The protein below binds the small molecule below.
Small molecule (SMILES): COc1cc(OC)c(-n2c(=O)cc(C(F)(F)F)[nH]c2=O)cc1Cl

Sequence of chain 1.A:
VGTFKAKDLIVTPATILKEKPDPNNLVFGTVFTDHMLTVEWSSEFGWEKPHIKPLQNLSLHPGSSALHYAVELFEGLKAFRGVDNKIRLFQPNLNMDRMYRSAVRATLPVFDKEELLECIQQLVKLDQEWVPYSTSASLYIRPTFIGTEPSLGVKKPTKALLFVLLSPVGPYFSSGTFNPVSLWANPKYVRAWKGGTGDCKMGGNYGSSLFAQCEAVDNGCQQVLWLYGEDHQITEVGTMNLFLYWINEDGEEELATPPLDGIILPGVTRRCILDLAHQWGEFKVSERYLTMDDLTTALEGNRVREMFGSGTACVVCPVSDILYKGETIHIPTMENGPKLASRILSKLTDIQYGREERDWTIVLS

Sequence of chain 1.B:
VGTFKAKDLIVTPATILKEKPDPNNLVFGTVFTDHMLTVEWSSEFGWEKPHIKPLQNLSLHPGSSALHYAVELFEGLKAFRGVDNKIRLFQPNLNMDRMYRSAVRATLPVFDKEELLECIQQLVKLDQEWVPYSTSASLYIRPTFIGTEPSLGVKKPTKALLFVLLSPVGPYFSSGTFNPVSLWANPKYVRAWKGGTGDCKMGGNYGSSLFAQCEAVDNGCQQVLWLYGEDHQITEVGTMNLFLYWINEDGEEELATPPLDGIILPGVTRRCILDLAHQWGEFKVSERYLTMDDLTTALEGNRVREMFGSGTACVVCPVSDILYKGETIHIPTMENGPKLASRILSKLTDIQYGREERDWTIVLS

Binding-site contacts:
Ligand atom C7 contacts residue TYR196 of chain 1.A at 3.4 Å (hydrophobic).
Ligand atom C3 contacts residue TYR196 of chain 1.A at 3.9 Å (hydrophobic).
Ligand atom C5 contacts residue VAL178 of chain 1.B at 4.0 Å (hydrophobic).
Ligand atom F22 contacts residue PHE98 of chain 1.A at 3.8 Å.
Ligand atom N12 contacts residue ALA337 of chain 1.A at 4.0 Å.
Ligand atom F22 contacts residue TYR93 of chain 1.B at 3.5 Å.
Ligand atom O11 contacts residue PHE52 of chain 1.A at 3.8 Å.
Ligand atom N2 contacts residue THR263 of chain 1.A at 3.9 Å.
Ligand atom O13 contacts residue THR263 of chain 1.A at 2.9 Å (h-bond).
Ligand atom O11 contacts residue VAL178 of chain 1.B at 3.3 Å (h-bond).
Ligand atom O11 contacts residue LEU176 of chain 1.B at 4.0 Å.
Ligand atom C3 contacts residue GLN247 of chain 1.A at 3.6 Å.
Ligand atom O8 contacts residue GLN247 of chain 1.A at 3.4 Å (h-bond).
Ligand atom O8 contacts residue THR263 of chain 1.A at 3.5 Å (h-bond).
Ligand atom N12 contacts residue THR263 of chain 1.A at 3.5 Å (h-bond).
Ligand atom C19 contacts residue TYR164 of chain 1.A at 4.0 Å (hydrophobic).
Ligand atom C20 contacts residue PHE197 of chain 1.A at 4.0 Å (hydrophobic).
Ligand atom C15 contacts residue GLN247 of chain 1.A at 3.8 Å.
Ligand atom F22 contacts residue VAL178 of chain 1.B at 3.9 Å.
Ligand atom CL1 contacts residue PHE52 of chain 1.A at 3.8 Å.
Ligand atom C5 contacts residue PHE52 of chain 1.A at 3.9 Å (hydrophobic).
Ligand atom C7 contacts residue GLN247 of chain 1.A at 3.6 Å.
Ligand atom C9 contacts residue TYR196 of chain 1.A at 3.3 Å (hydrophobic).
Ligand atom F22 contacts residue ARG166 of chain 1.A at 3.7 Å.
Ligand atom F23 contacts residue TYR164 of chain 1.A at 2.7 Å.
Ligand atom C14 contacts residue TYR196 of chain 1.A at 3.4 Å (hydrophobic).
Ligand atom O13 contacts residue ALA337 of chain 1.A at 3.6 Å.
Ligand atom F21 contacts residue PLP1 of chain 1.F at 4.0 Å.
Ligand atom C10 contacts residue VAL178 of chain 1.B at 3.6 Å (hydrophobic).
Ligand atom CL1 contacts residue TYR196 of chain 1.A at 3.4 Å.
Ligand atom C15 contacts residue VAL178 of chain 1.B at 3.7 Å (hydrophobic).
Ligand atom C6 contacts residue ALA337 of chain 1.A at 3.8 Å (hydrophobic).
Ligand atom C4 contacts residue TYR196 of chain 1.A at 3.5 Å (hydrophobic).
Ligand atom F23 contacts residue ARG166 of chain 1.A at 3.4 Å.
Ligand atom C10 contacts residue PHE52 of chain 1.A at 3.9 Å (hydrophobic).
Ligand atom O11 contacts residue GLY177 of chain 1.B at 3.7 Å.
Ligand atom C6 contacts residue THR263 of chain 1.A at 3.2 Å.
Ligand atom C15 contacts residue GLN237 of chain 1.A at 3.8 Å.
Ligand atom O18 contacts residue TYR196 of chain 1.A at 3.7 Å.
Ligand atom C20 contacts residue TYR196 of chain 1.A at 3.1 Å (hydrophobic).